The protein below binds the small molecule below.
Small molecule (SMILES): CC(=O)N[C@@H]1[C@@H](O)[C@H](O)[C@@H](CO)O[C@H]1O

Sequence of chain 1.A:
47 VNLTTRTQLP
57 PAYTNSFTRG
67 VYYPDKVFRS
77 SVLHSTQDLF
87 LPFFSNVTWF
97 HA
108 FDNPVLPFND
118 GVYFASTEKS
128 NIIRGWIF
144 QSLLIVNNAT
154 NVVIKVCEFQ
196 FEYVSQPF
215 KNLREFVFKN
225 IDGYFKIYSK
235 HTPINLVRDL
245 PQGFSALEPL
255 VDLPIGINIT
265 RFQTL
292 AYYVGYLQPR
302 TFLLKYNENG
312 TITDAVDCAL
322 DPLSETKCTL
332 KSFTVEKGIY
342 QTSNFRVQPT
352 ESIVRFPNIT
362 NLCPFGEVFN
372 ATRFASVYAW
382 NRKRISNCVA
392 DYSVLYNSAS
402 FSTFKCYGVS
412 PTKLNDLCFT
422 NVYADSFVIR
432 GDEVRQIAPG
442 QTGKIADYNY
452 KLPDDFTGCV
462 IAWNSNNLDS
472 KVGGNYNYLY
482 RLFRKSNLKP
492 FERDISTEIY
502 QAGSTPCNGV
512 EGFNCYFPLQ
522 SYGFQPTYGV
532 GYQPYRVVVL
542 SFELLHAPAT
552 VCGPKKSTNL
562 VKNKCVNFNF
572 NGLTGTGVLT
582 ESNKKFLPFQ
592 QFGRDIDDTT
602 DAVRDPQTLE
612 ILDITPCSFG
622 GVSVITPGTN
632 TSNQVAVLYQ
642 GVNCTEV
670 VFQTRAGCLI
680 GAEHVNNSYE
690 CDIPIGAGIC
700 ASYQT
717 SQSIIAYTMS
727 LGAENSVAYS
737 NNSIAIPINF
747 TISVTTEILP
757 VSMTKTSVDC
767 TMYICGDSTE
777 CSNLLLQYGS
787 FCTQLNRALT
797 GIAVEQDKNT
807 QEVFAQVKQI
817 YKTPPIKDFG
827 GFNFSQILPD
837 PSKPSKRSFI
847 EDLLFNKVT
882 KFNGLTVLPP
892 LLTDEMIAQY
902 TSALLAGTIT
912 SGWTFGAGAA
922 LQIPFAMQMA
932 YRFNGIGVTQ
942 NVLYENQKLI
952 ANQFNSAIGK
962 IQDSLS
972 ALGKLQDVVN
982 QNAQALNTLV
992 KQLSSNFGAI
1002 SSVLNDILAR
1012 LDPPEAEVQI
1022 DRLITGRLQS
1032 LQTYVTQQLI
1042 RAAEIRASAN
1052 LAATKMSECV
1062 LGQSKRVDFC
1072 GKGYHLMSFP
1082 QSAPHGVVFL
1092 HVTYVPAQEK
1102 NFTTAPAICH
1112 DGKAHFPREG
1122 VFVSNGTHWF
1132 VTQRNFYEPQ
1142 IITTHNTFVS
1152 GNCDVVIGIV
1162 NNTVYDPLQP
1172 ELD

Binding-site contacts:
Ligand atom O5 contacts residue ASN644 of chain 1.A at 2.4 Å (h-bond).
Ligand atom C8 contacts residue ASN644 of chain 1.A at 3.7 Å.
Ligand atom O7 contacts residue ASN644 of chain 1.A at 3.1 Å (h-bond).
Ligand atom C3 contacts residue ASN644 of chain 1.A at 3.8 Å.
Ligand atom N2 contacts residue ASN644 of chain 1.A at 2.9 Å (h-bond).
Ligand atom C2 contacts residue ASN644 of chain 1.A at 2.5 Å.
Ligand atom C8 contacts residue GLN672 of chain 1.A at 4.4 Å.
Ligand atom C5 contacts residue ASN644 of chain 1.A at 3.7 Å.
Ligand atom C1 contacts residue ASN644 of chain 1.A at 1.4 Å.
Ligand atom C7 contacts residue ASN644 of chain 1.A at 3.2 Å.
Ligand atom C4 contacts residue ASN644 of chain 1.A at 4.2 Å.